Sequence of chain 1.A:
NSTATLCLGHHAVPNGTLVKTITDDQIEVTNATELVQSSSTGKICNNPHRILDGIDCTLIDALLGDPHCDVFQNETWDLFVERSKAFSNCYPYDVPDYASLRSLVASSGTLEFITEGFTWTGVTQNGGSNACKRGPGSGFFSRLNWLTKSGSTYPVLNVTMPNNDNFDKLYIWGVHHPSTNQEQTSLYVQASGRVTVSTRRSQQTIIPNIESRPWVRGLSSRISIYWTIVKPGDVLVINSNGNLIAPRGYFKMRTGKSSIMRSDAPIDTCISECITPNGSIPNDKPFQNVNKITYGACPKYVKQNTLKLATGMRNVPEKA

The small molecule below binds the protein below.
Small molecule (SMILES): CC(=O)N[C@@H]1[C@@H](O)[C@H](O)[C@@H](CO)O[C@H]1O

Sequence of chain 1.C:
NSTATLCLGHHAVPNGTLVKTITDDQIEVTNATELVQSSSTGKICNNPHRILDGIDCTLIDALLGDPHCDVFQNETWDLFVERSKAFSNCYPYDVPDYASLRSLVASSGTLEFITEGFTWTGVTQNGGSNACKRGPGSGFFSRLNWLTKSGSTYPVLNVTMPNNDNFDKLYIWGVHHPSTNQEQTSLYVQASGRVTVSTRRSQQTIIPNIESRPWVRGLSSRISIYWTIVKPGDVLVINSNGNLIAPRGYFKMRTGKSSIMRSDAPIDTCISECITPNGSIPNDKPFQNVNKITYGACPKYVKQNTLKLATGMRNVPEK

Binding-site contacts:
Ligand atom O5 contacts residue ASN158 of chain 1.A at 2.3 Å (h-bond).
Ligand atom C7 contacts residue ASN158 of chain 1.A at 3.5 Å.
Ligand atom C1 contacts residue ASN158 of chain 1.A at 1.4 Å.
Ligand atom O7 contacts residue ASN158 of chain 1.A at 3.6 Å (h-bond).
Ligand atom N2 contacts residue ASN158 of chain 1.A at 3.0 Å (h-bond).
Ligand atom C8 contacts residue SER212 of chain 1.C at 4.0 Å.
Ligand atom C5 contacts residue ASN158 of chain 1.A at 3.6 Å.
Ligand atom O6 contacts residue ASN158 of chain 1.A at 4.5 Å.
Ligand atom C2 contacts residue ASN158 of chain 1.A at 2.4 Å.
Ligand atom C5 contacts residue THR160 of chain 1.A at 4.5 Å.
Ligand atom O5 contacts residue THR160 of chain 1.A at 4.4 Å.
Ligand atom O6 contacts residue THR160 of chain 1.A at 3.9 Å.
Ligand atom C4 contacts residue ASN158 of chain 1.A at 4.1 Å.
Ligand atom C3 contacts residue ASN158 of chain 1.A at 3.7 Å.
Ligand atom C6 contacts residue THR160 of chain 1.A at 3.8 Å.